Sequence of chain 5.A:
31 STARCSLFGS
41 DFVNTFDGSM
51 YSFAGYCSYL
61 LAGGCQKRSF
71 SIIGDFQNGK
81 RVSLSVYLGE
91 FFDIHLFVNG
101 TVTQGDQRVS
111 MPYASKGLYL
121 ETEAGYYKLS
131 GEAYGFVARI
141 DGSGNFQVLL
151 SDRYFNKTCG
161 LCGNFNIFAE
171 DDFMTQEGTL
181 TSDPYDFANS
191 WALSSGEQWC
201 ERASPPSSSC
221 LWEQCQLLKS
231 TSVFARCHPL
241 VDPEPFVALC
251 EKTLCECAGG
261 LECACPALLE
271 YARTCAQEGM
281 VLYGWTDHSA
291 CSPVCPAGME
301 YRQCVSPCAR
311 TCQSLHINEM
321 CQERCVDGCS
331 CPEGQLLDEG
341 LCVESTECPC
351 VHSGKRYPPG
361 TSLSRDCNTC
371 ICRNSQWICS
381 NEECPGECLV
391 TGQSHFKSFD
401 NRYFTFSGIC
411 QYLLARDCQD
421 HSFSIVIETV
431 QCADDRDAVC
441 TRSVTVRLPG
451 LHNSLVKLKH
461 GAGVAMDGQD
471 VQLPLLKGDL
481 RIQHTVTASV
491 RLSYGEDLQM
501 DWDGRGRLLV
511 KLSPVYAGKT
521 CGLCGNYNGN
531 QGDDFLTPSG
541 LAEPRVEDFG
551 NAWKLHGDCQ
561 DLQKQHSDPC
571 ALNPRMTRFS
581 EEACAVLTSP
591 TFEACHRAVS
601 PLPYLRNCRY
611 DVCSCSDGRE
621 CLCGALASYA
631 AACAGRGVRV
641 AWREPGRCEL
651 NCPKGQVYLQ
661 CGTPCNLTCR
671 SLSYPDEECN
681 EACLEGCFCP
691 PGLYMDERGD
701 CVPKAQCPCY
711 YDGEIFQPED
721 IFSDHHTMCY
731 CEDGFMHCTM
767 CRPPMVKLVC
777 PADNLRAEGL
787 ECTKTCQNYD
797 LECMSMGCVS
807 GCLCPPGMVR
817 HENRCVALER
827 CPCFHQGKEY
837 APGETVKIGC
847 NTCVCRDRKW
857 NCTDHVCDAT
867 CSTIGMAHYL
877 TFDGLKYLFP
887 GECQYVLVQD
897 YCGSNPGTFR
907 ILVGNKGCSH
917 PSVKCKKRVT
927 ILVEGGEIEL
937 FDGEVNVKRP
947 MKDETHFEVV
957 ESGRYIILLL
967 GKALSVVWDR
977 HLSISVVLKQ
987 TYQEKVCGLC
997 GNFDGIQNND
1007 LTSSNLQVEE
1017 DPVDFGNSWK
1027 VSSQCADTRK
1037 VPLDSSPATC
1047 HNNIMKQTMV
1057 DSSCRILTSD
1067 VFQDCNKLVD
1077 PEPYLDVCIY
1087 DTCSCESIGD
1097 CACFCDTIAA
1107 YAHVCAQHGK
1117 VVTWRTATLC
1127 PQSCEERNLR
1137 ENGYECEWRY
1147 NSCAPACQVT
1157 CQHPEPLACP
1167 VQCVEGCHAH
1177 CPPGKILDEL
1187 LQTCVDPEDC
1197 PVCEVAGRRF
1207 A

Binding-site contacts:
Ligand atom C4 contacts residue ASN857 of chain 5.A at 4.2 Å.
Ligand atom C5 contacts residue ASN857 of chain 5.A at 3.7 Å.
Ligand atom O5 contacts residue ASN857 of chain 5.A at 2.4 Å (h-bond).
Ligand atom C1 contacts residue ASN857 of chain 5.A at 1.4 Å.
Ligand atom C2 contacts residue ASN857 of chain 5.A at 2.4 Å.
Ligand atom N2 contacts residue ASN857 of chain 5.A at 2.9 Å (h-bond).
Ligand atom C7 contacts residue ASN857 of chain 5.A at 3.2 Å.
Ligand atom C3 contacts residue ASN857 of chain 5.A at 3.8 Å.
Ligand atom O7 contacts residue ASN857 of chain 5.A at 3.1 Å (h-bond).
Ligand atom C8 contacts residue ASN857 of chain 5.A at 4.0 Å.

This small molecule binds to this protein.
Small molecule (SMILES): CC(=O)N[C@@H]1[C@@H](O)[C@H](O)[C@@H](CO)O[C@H]1O